A small-molecule ligand and the protein it binds are described below.
Small molecule (SMILES): C[C@@H]1C[C@H]2[C@@H]3CCC4=CC(=O)C=C[C@]4(C)[C@@]3(Cl)[C@@H](O)C[C@]2(C)[C@@]1(OC(=O)c1ccco1)C(=O)CCl

Binding-site contacts:
Ligand atom C28 contacts residue LEU44 of chain 1.B at 3.4 Å (hydrophobic).
Ligand atom O17 contacts residue LEU123 of chain 1.B at 3.8 Å.
Ligand atom CL18 contacts residue THR220 of chain 1.B at 3.4 Å.
Ligand atom O13 contacts residue CYS217 of chain 1.B at 3.4 Å.
Ligand atom C33 contacts residue GLN51 of chain 1.B at 3.2 Å.
Ligand atom C30 contacts residue GLY48 of chain 1.B at 3.8 Å.
Ligand atom O35 contacts residue GLN51 of chain 1.B at 3.1 Å (h-bond).
Ligand atom O35 contacts residue ARG92 of chain 1.B at 3.0 Å (salt-bridge).
Ligand atom CL18 contacts residue PHE231 of chain 1.B at 3.6 Å.
Ligand atom C15 contacts residue ASN45 of chain 1.B at 3.5 Å.
Ligand atom CL18 contacts residue ASN45 of chain 1.B at 3.6 Å.
Ligand atom C34 contacts residue PHE104 of chain 1.B at 3.9 Å (hydrophobic).
Ligand atom C15 contacts residue LEU44 of chain 1.B at 3.9 Å (hydrophobic).
Ligand atom C31 contacts residue MET85 of chain 1.B at 3.8 Å (hydrophobic).
Ligand atom C32 contacts residue MET85 of chain 1.B at 3.6 Å (hydrophobic).
Ligand atom O35 contacts residue PHE104 of chain 1.B at 3.7 Å.
Ligand atom C34 contacts residue GLN51 of chain 1.B at 3.1 Å.
Ligand atom O17 contacts residue TYR216 of chain 1.B at 3.5 Å.
Ligand atom C11 contacts residue LEU41 of chain 1.B at 3.6 Å (hydrophobic).
Ligand atom O21 contacts residue MET235 of chain 1.B at 3.8 Å.
Ligand atom C7 contacts residue ASN45 of chain 1.B at 3.4 Å.
Ligand atom C33 contacts residue LEU47 of chain 1.B at 3.9 Å (hydrophobic).
Ligand atom O17 contacts residue LEU41 of chain 1.B at 3.5 Å.
Ligand atom O23 contacts residue LEU44 of chain 1.B at 3.4 Å.
Ligand atom C22 contacts residue LEU41 of chain 1.B at 3.6 Å (hydrophobic).
Ligand atom C9 contacts residue MET82 of chain 1.B at 3.9 Å (hydrophobic).
Ligand atom C12 contacts residue LEU41 of chain 1.B at 3.8 Å (hydrophobic).
Ligand atom O13 contacts residue TYR216 of chain 1.B at 3.6 Å.
Ligand atom C27 contacts residue PHE120 of chain 1.B at 3.5 Å (hydrophobic).
Ligand atom CL25 contacts residue PHE104 of chain 1.B at 3.5 Å.
Ligand atom C16 contacts residue LEU41 of chain 1.B at 3.6 Å (hydrophobic).
Ligand atom C26 contacts residue VAL86 of chain 1.B at 3.9 Å (hydrophobic).
Ligand atom C33 contacts residue LEU44 of chain 1.B at 3.9 Å (hydrophobic).
Ligand atom O21 contacts residue LEU44 of chain 1.B at 3.9 Å.
Ligand atom C32 contacts residue GLN51 of chain 1.B at 3.8 Å.
Ligand atom O21 contacts residue ASN45 of chain 1.B at 3.0 Å (h-bond).
Ligand atom C10 contacts residue LEU213 of chain 1.B at 3.9 Å (hydrophobic).
Ligand atom C7 contacts residue LEU44 of chain 1.B at 3.9 Å (hydrophobic).
Ligand atom C30 contacts residue LEU44 of chain 1.B at 3.3 Å (hydrophobic).
Ligand atom C22 contacts residue PHE120 of chain 1.B at 3.4 Å (hydrophobic).

Sequence of chain 1.B:
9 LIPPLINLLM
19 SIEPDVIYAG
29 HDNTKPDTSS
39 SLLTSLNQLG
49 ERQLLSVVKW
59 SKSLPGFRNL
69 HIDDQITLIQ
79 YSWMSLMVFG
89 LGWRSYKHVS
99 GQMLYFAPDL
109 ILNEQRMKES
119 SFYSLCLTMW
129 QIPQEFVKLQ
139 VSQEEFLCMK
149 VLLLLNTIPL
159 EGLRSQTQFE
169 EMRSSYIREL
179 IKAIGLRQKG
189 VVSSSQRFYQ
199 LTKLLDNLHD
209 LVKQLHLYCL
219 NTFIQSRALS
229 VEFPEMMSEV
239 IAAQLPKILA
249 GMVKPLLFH